Sequence of chain 1.B:
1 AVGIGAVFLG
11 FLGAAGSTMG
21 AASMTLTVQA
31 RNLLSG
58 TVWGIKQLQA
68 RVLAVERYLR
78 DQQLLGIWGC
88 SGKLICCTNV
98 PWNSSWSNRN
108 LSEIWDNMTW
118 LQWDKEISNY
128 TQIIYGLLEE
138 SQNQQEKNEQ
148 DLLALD

A protein and the small-molecule ligand that binds it are described below.
Small molecule (SMILES): CC(=O)N[C@@H]1[C@@H](O)[C@H](O)[C@@H](CO)O[C@H]1O

Binding-site contacts:
Ligand atom C8 contacts residue GLU123 of chain 1.B at 3.7 Å.
Ligand atom C4 contacts residue ASN126 of chain 1.B at 4.2 Å.
Ligand atom C7 contacts residue ASN126 of chain 1.B at 3.5 Å.
Ligand atom O7 contacts residue TYR127 of chain 1.B at 3.9 Å.
Ligand atom C8 contacts residue ASN126 of chain 1.B at 3.9 Å.
Ligand atom O7 contacts residue ASN126 of chain 1.B at 3.6 Å.
Ligand atom C1 contacts residue ASN126 of chain 1.B at 1.4 Å.
Ligand atom O5 contacts residue ASN126 of chain 1.B at 2.4 Å (h-bond).
Ligand atom C5 contacts residue ASN126 of chain 1.B at 3.7 Å.
Ligand atom N2 contacts residue ASN126 of chain 1.B at 2.9 Å (h-bond).
Ligand atom C2 contacts residue ASN126 of chain 1.B at 2.5 Å.
Ligand atom C3 contacts residue ASN126 of chain 1.B at 3.8 Å.